Binding-site contacts:
Ligand atom C3 contacts residue GLU54 of chain 1.B at 3.2 Å.
Ligand atom C27 contacts residue TRP84 of chain 1.B at 3.5 Å (hydrophobic).
Ligand atom C10 contacts residue LEU85 of chain 1.B at 3.6 Å (hydrophobic).
Ligand atom C28 contacts residue ASP52 of chain 1.B at 3.5 Å.
Ligand atom C29 contacts residue ASP52 of chain 1.B at 3.1 Å.
Ligand atom C2 contacts residue GLU54 of chain 1.B at 3.1 Å.
Ligand atom C16 contacts residue ILE125 of chain 1.B at 3.6 Å (hydrophobic).
Ligand atom O2 contacts residue GLU54 of chain 1.B at 2.7 Å (salt-bridge).
Ligand atom C1 contacts residue ALA51 of chain 1.B at 3.6 Å (hydrophobic).
Ligand atom C28 contacts residue VAL234 of chain 1.B at 3.8 Å (hydrophobic).
Ligand atom C17 contacts residue HIS225 of chain 1.B at 3.7 Å.
Ligand atom C31 contacts residue PRO236 of chain 1.B at 3.6 Å (hydrophobic).
Ligand atom C4 contacts residue LEU88 of chain 1.B at 3.6 Å (hydrophobic).
Ligand atom C26 contacts residue ASP52 of chain 1.B at 3.8 Å.
Ligand atom C10 contacts residue MET89 of chain 1.B at 3.6 Å (hydrophobic).
Ligand atom C7 contacts residue LEU92 of chain 1.B at 3.8 Å (hydrophobic).
Ligand atom O2 contacts residue LEU88 of chain 1.B at 3.7 Å.
Ligand atom C23 contacts residue ALA51 of chain 1.B at 3.7 Å (hydrophobic).
Ligand atom N2 contacts residue VAL234 of chain 1.B at 3.6 Å.
Ligand atom O3 contacts residue LEU226 of chain 1.B at 3.3 Å.
Ligand atom O2 contacts residue ARG95 of chain 1.B at 3.0 Å (salt-bridge).
Ligand atom C1 contacts residue LEU47 of chain 1.B at 3.7 Å (hydrophobic).
Ligand atom C22 contacts residue LEU226 of chain 1.B at 3.4 Å (hydrophobic).
Ligand atom O1 contacts residue LEU47 of chain 1.B at 3.3 Å.
Ligand atom C14 contacts residue PHE105 of chain 1.B at 3.5 Å (hydrophobic).
Ligand atom C30 contacts residue VAL234 of chain 1.B at 3.5 Å (hydrophobic).
Ligand atom C12 contacts residue PHE105 of chain 1.B at 3.8 Å (hydrophobic).
Ligand atom C15 contacts residue LEU129 of chain 1.B at 3.7 Å (hydrophobic).
Ligand atom C11 contacts residue MET89 of chain 1.B at 3.6 Å (hydrophobic).
Ligand atom C17 contacts residue MET122 of chain 1.B at 3.8 Å (hydrophobic).
Ligand atom C16 contacts residue MET122 of chain 1.B at 3.4 Å (hydrophobic).
Ligand atom C16 contacts residue PHE126 of chain 1.B at 3.6 Å (hydrophobic).
Ligand atom C20 contacts residue LEU47 of chain 1.B at 3.8 Å (hydrophobic).
Ligand atom C23 contacts residue LEU226 of chain 1.B at 3.7 Å (hydrophobic).
Ligand atom C30 contacts residue ASP52 of chain 1.B at 3.1 Å.
Ligand atom C27 contacts residue ASP52 of chain 1.B at 3.5 Å.
Ligand atom C26 contacts residue VAL234 of chain 1.B at 3.4 Å (hydrophobic).
Ligand atom C24 contacts residue ALA51 of chain 1.B at 3.7 Å (hydrophobic).
Ligand atom C27 contacts residue VAL234 of chain 1.B at 3.4 Å (hydrophobic).
Ligand atom N2 contacts residue ASP52 of chain 1.B at 2.9 Å (salt-bridge).

A protein and the small-molecule ligand that binds it are described below.
Small molecule (SMILES): C[C@@H]1CCN(CCOc2ccc([C@@H]3c4ccc(O)cc4CC4(CC4)N3C(=O)c3ccccc3)cc2)C1

Sequence of chain 1.B:
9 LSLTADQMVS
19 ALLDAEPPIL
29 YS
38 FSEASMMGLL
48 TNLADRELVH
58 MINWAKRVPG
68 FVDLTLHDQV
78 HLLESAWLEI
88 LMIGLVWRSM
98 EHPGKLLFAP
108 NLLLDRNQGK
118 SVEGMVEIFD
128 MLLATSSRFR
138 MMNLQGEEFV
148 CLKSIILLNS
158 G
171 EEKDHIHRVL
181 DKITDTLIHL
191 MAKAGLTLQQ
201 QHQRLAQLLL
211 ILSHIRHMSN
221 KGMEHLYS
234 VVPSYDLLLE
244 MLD